Binding-site contacts:
Ligand atom OP2 contacts residue TYR81 of chain 1.A at 3.2 Å (h-bond).
Ligand atom N3 contacts residue SER146 of chain 1.A at 2.8 Å (h-bond).
Ligand atom C1' contacts residue SER85 of chain 1.A at 3.3 Å.
Ligand atom OP1 contacts residue ARG155 of chain 1.A at 2.9 Å (salt-bridge).
Ligand atom C2' contacts residue SER85 of chain 1.A at 3.5 Å.
Ligand atom OP2 contacts residue ARG155 of chain 1.A at 2.8 Å (salt-bridge).
Ligand atom C6 contacts residue TYR147 of chain 1.A at 3.6 Å (hydrophobic).
Ligand atom O4' contacts residue ALA149 of chain 1.A at 3.4 Å.
Ligand atom O4 contacts residue ALA44 of chain 1.A at 3.4 Å.
Ligand atom O3' contacts residue GLN159 of chain 1.A at 3.3 Å (h-bond).
Ligand atom C4 contacts residue TYR147 of chain 1.A at 3.4 Å (hydrophobic).
Ligand atom O2 contacts residue HIS47 of chain 1.A at 3.2 Å (h-bond).
Ligand atom C4 contacts residue SER146 of chain 1.A at 3.4 Å.
Ligand atom C5 contacts residue TYR147 of chain 1.A at 3.4 Å (hydrophobic).
Ligand atom N3 contacts residue ARG52 of chain 1.A at 3.1 Å (salt-bridge).
Ligand atom C8 contacts residue SER85 of chain 1.A at 3.5 Å.
Ligand atom O2 contacts residue TYR147 of chain 1.A at 3.6 Å.
Ligand atom O3' contacts residue ARG51 of chain 1.A at 3.3 Å (salt-bridge).
Ligand atom O2 contacts residue TRP148 of chain 1.A at 2.9 Å (h-bond).
Ligand atom O2 contacts residue ARG52 of chain 1.A at 2.6 Å (salt-bridge).
Ligand atom C2 contacts residue HIS47 of chain 1.A at 3.3 Å.
Ligand atom C2' contacts residue TYR81 of chain 1.A at 3.5 Å (hydrophobic).
Ligand atom O4 contacts residue SER146 of chain 1.A at 3.2 Å (h-bond).
Ligand atom O4 contacts residue ARG76 of chain 1.A at 2.9 Å (salt-bridge).
Ligand atom O3' contacts residue ALA149 of chain 1.A at 3.5 Å.
Ligand atom OP1 contacts residue GLN159 of chain 1.A at 2.9 Å (h-bond).
Ligand atom C4' contacts residue GLN159 of chain 1.A at 3.5 Å.
Ligand atom OP1 contacts residue ARG155 of chain 1.A at 2.8 Å (salt-bridge).
Ligand atom O4 contacts residue TYR45 of chain 1.A at 2.9 Å (h-bond).
Ligand atom O2 contacts residue HIS120 of chain 1.A at 2.7 Å (h-bond).
Ligand atom N9 contacts residue TYR147 of chain 1.A at 3.3 Å.
Ligand atom C7 contacts residue TYR45 of chain 1.A at 3.5 Å (hydrophobic).
Ligand atom N7 contacts residue TYR147 of chain 1.A at 3.3 Å.
Ligand atom O2 contacts residue ALA149 of chain 1.A at 3.4 Å (h-bond).
Ligand atom N3 contacts residue HIS47 of chain 1.A at 2.7 Å (h-bond).
Ligand atom OP2 contacts residue TYR45 of chain 1.A at 2.6 Å (h-bond).
Ligand atom C8 contacts residue TYR147 of chain 1.A at 3.3 Å (hydrophobic).
Ligand atom O4' contacts residue TYR81 of chain 1.A at 3.4 Å.
Ligand atom C2 contacts residue ARG52 of chain 1.A at 3.5 Å.
Ligand atom C5 contacts residue TYR45 of chain 1.A at 3.4 Å (hydrophobic).

This protein binds this small molecule.
Small molecule (SMILES): Cc1cn([C@H]2C[C@H](O[P](=O)(O)OC[C@H]3O[C@@H](n4ccc(N)nc4=O)C[C@@H]3O)[C@@H](CO[P](=O)(O)O[C@H]3C[C@H](n4cnc5c(=O)nc(N)[nH]c54)O[C@@H]3CO[P](=O)(O)O[C@H]3C[C@H](n4cc(C)c(=O)[nH]c4=O)O[C@@H]3CO[P](=O)(O)O[C@H]3C[C@H](n4cnc5c(N)ncnc54)O[C@@H]3CO)O2)c(=O)[nH]c1=O

Sequence of chain 1.A:
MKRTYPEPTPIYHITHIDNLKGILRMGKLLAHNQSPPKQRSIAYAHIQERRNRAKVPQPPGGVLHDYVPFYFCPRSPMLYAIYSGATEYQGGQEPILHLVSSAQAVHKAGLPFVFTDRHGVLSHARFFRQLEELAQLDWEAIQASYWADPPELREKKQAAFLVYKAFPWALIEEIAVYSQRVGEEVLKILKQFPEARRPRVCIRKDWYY